Binding-site contacts:
Ligand atom N11 contacts residue GLY310 of chain 1.A at 3.6 Å.
Ligand atom N09 contacts residue GLU312 of chain 1.A at 2.9 Å (salt-bridge).
Ligand atom C03 contacts residue GLY306 of chain 1.A at 4.2 Å.
Ligand atom C10 contacts residue GLY332 of chain 1.A at 4.1 Å.
Ligand atom C08 contacts residue GLY310 of chain 1.A at 4.1 Å.
Ligand atom N11 contacts residue LEU330 of chain 1.A at 4.2 Å.
Ligand atom C10 contacts residue GLY310 of chain 1.A at 3.8 Å.
Ligand atom C03 contacts residue HIS307 of chain 1.A at 4.2 Å.
Ligand atom O04 contacts residue HIS307 of chain 1.A at 3.8 Å.
Ligand atom C13 contacts residue GLY332 of chain 1.A at 3.4 Å.
Ligand atom O02 contacts residue HIS307 of chain 1.A at 4.2 Å.
Ligand atom C07 contacts residue TYR580 of chain 1.A at 4.0 Å (hydrophobic).
Ligand atom C05 contacts residue GLY332 of chain 1.A at 3.8 Å.
Ligand atom N12 contacts residue GLY332 of chain 1.A at 4.0 Å.
Ligand atom N09 contacts residue GLY310 of chain 1.A at 4.1 Å.
Ligand atom C08 contacts residue GLU312 of chain 1.A at 3.7 Å.
Ligand atom C23 contacts residue ILE345 of chain 1.A at 4.3 Å (hydrophobic).
Ligand atom C21 contacts residue GLN334 of chain 1.A at 3.9 Å.
Ligand atom C10 contacts residue GLU312 of chain 1.A at 3.6 Å.
Ligand atom N11 contacts residue GLY332 of chain 1.A at 3.7 Å.
Ligand atom C17 contacts residue GLN334 of chain 1.A at 4.4 Å.
Ligand atom O04 contacts residue GLY306 of chain 1.A at 3.7 Å.
Ligand atom O04 contacts residue HIS303 of chain 1.A at 3.7 Å.
Ligand atom C24 contacts residue LYS335 of chain 1.A at 3.7 Å.
Ligand atom C22 contacts residue GLN334 of chain 1.A at 4.4 Å.
Ligand atom C01 contacts residue LEU584 of chain 1.A at 4.0 Å (hydrophobic).
Ligand atom N11 contacts residue VAL331 of chain 1.A at 3.9 Å.
Ligand atom O02 contacts residue HIS303 of chain 1.A at 4.0 Å.
Ligand atom C10 contacts residue VAL331 of chain 1.A at 3.4 Å (hydrophobic).
Ligand atom C05 contacts residue GLY306 of chain 1.A at 4.2 Å.
Ligand atom C07 contacts residue GLY310 of chain 1.A at 3.9 Å.
Ligand atom C23 contacts residue LYS335 of chain 1.A at 4.2 Å.
Ligand atom O14 contacts residue GLY332 of chain 1.A at 2.4 Å (h-bond).
Ligand atom C08 contacts residue TYR580 of chain 1.A at 3.9 Å (hydrophobic).
Ligand atom N09 contacts residue LEU330 of chain 1.A at 3.8 Å.
Ligand atom C21 contacts residue VAL331 of chain 1.A at 4.4 Å (hydrophobic).
Ligand atom C23 contacts residue GLN334 of chain 1.A at 4.1 Å.
Ligand atom C06 contacts residue TYR580 of chain 1.A at 3.6 Å (hydrophobic).
Ligand atom O14 contacts residue GLY333 of chain 1.A at 3.8 Å.
Ligand atom C10 contacts residue LEU330 of chain 1.A at 3.0 Å (hydrophobic).

A protein and the small-molecule ligand that binds it are described below.
Small molecule (SMILES): COC(=O)[C@H](Cc1cnc[nH]1)NC(=O)CN(CC(=O)O)Cc1ccccc1

Sequence of chain 1.A:
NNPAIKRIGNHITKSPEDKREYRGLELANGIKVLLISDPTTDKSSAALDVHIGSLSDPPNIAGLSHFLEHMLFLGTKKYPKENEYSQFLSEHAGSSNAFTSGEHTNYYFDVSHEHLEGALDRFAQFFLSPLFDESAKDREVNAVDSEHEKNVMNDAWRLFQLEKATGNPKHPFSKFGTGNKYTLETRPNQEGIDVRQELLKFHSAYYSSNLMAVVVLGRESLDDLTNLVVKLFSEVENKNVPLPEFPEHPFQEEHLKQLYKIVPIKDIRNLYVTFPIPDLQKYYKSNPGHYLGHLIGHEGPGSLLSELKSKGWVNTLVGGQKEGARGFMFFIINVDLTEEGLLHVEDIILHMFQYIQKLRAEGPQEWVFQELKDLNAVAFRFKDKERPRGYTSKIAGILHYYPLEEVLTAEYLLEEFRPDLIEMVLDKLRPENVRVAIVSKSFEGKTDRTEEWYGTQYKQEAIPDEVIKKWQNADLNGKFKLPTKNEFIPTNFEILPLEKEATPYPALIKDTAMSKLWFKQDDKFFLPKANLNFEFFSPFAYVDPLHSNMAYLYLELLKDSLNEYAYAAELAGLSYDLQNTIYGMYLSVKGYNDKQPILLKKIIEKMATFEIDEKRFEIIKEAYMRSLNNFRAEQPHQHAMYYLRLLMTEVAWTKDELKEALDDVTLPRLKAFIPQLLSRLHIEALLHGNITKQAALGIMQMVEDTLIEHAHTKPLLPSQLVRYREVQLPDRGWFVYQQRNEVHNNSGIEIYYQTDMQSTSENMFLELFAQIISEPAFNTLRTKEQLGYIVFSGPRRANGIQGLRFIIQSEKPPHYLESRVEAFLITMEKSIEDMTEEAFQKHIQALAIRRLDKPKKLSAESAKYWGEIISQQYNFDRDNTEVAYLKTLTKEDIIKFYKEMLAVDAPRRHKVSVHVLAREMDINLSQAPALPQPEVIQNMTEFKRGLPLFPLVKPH